A small-molecule ligand and the protein it binds are described below.
Small molecule (SMILES): Nc1ncnc2c1ncn2[C@@H]1O[C@H](CO[P](=O)(O)O[P](=O)(O)CP(=O)(O)O)[C@@H](O)[C@H]1O

Sequence of chain 1.F:
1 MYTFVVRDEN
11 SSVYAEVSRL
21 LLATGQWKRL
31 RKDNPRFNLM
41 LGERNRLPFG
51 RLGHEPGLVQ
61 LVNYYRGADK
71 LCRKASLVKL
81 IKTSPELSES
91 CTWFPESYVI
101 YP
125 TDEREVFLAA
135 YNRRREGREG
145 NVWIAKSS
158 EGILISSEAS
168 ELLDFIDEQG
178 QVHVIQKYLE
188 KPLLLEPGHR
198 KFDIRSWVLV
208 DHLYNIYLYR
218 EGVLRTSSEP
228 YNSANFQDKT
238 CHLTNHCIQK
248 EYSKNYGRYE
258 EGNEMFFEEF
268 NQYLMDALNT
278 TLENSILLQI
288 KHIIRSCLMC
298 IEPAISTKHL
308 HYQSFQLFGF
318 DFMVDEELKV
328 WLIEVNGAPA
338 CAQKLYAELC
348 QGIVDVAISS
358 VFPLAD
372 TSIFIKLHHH

Binding-site contacts:
Ligand atom PG contacts residue GLU331 of chain 1.F at 3.4 Å.
Ligand atom N6 contacts residue LYS184 of chain 1.F at 3.2 Å (salt-bridge).
Ligand atom C3B contacts residue ASN242 of chain 1.F at 3.4 Å.
Ligand atom N6 contacts residue LEU186 of chain 1.F at 3.5 Å.
Ligand atom N7 contacts residue LYS150 of chain 1.F at 3.4 Å (salt-bridge).
Ligand atom N1 contacts residue LEU186 of chain 1.F at 3.0 Å (h-bond).
Ligand atom O2A contacts residue LYS150 of chain 1.F at 2.9 Å (salt-bridge).
Ligand atom O3G contacts residue ASP318 of chain 1.F at 2.6 Å (salt-bridge).
Ligand atom C8 contacts residue ILE330 of chain 1.F at 3.4 Å (hydrophobic).
Ligand atom N7 contacts residue GLN183 of chain 1.F at 3.3 Å (h-bond).
Ligand atom C8 contacts residue LYS150 of chain 1.F at 3.6 Å.
Ligand atom N3 contacts residue TYR185 of chain 1.F at 3.4 Å.
Ligand atom O3' contacts residue ASN242 of chain 1.F at 3.2 Å (h-bond).
Ligand atom C4' contacts residue ASN242 of chain 1.F at 3.2 Å.
Ligand atom N1 contacts residue TYR185 of chain 1.F at 3.5 Å.
Ligand atom O2' contacts residue HIS239 of chain 1.F at 3.9 Å.
Ligand atom O1A contacts residue GLU331 of chain 1.F at 3.9 Å.
Ligand atom O2G contacts residue ARG222 of chain 1.F at 3.5 Å (salt-bridge).
Ligand atom PG contacts residue ASN333 of chain 1.F at 3.8 Å.
Ligand atom C3' contacts residue THR241 of chain 1.F at 3.7 Å.
Ligand atom O1G contacts residue ASN333 of chain 1.F at 2.9 Å (h-bond).
Ligand atom O3' contacts residue THR241 of chain 1.F at 2.5 Å (h-bond).
Ligand atom O1G contacts residue GLU331 of chain 1.F at 3.0 Å (salt-bridge).
Ligand atom O1B contacts residue LYS74 of chain 1.F at 3.1 Å (salt-bridge).
Ligand atom O3G contacts residue GLU331 of chain 1.F at 2.6 Å (salt-bridge).
Ligand atom C2 contacts residue TYR185 of chain 1.F at 3.3 Å (hydrophobic).
Ligand atom O2A contacts residue LYS74 of chain 1.F at 3.1 Å.
Ligand atom O2G contacts residue ARG202 of chain 1.F at 3.5 Å (salt-bridge).
Ligand atom O3' contacts residue ASP200 of chain 1.F at 3.0 Å (salt-bridge).
Ligand atom N7 contacts residue ILE330 of chain 1.F at 3.5 Å.
Ligand atom N3 contacts residue LYS198 of chain 1.F at 3.6 Å.
Ligand atom O2B contacts residue ASN242 of chain 1.F at 3.6 Å.
Ligand atom O2' contacts residue THR241 of chain 1.F at 3.1 Å (h-bond).
Ligand atom C2 contacts residue LEU186 of chain 1.F at 3.6 Å (hydrophobic).
Ligand atom C6 contacts residue LEU186 of chain 1.F at 3.5 Å (hydrophobic).
Ligand atom N6 contacts residue GLN183 of chain 1.F at 3.2 Å (h-bond).
Ligand atom C5' contacts residue ASN242 of chain 1.F at 3.0 Å.
Ligand atom O1B contacts residue GLU331 of chain 1.F at 3.4 Å (salt-bridge).
Ligand atom C3' contacts residue ASN242 of chain 1.F at 3.7 Å.
Ligand atom O4' contacts residue LEU240 of chain 1.F at 3.4 Å.